Binding-site contacts:
Ligand atom O4 contacts residue ARG105 of chain 1.A at 3.0 Å (salt-bridge).
Ligand atom O4 contacts residue GLU27 of chain 1.A at 4.0 Å.
Ligand atom O2 contacts residue ASN212 of chain 1.A at 3.1 Å (h-bond).
Ligand atom C4 contacts residue ARG31 of chain 1.A at 3.7 Å.
Ligand atom O5 contacts residue PRO158 of chain 1.A at 3.3 Å.
Ligand atom O2 contacts residue ASP240 of chain 1.A at 2.7 Å (salt-bridge).
Ligand atom O5 contacts residue ASP104 of chain 1.A at 2.9 Å (salt-bridge).
Ligand atom C5 contacts residue ARG31 of chain 1.A at 3.4 Å.
Ligand atom C4 contacts residue ARG105 of chain 1.A at 3.9 Å.
Ligand atom O1 contacts residue ARG31 of chain 1.A at 4.2 Å.
Ligand atom C6 contacts residue CYS260 of chain 1.A at 4.0 Å (hydrophobic).
Ligand atom C5 contacts residue ASP104 of chain 1.A at 3.5 Å.
Ligand atom C2 contacts residue ASP240 of chain 1.A at 3.7 Å.
Ligand atom C3 contacts residue ASP240 of chain 1.A at 3.6 Å.
Ligand atom O3 contacts residue ASN212 of chain 1.A at 4.0 Å.
Ligand atom C5 contacts residue PRO158 of chain 1.A at 4.0 Å (hydrophobic).
Ligand atom O2 contacts residue TRP30 of chain 1.A at 3.5 Å.
Ligand atom O3 contacts residue ASP240 of chain 1.A at 2.8 Å (salt-bridge).
Ligand atom O5 contacts residue ARG105 of chain 1.A at 2.9 Å (salt-bridge).
Ligand atom O1 contacts residue SER28 of chain 1.A at 3.6 Å.
Ligand atom C2 contacts residue ASN212 of chain 1.A at 3.7 Å.
Ligand atom C2 contacts residue SER28 of chain 1.A at 3.6 Å.
Ligand atom O1 contacts residue GLU27 of chain 1.A at 2.9 Å (salt-bridge).
Ligand atom O4 contacts residue ARG31 of chain 1.A at 2.7 Å (salt-bridge).
Ligand atom O2 contacts residue SER28 of chain 1.A at 2.8 Å (h-bond).
Ligand atom C3 contacts residue TRP30 of chain 1.A at 4.1 Å (hydrophobic).
Ligand atom O1 contacts residue PHE186 of chain 1.A at 3.5 Å.
Ligand atom C6 contacts residue PRO158 of chain 1.A at 3.9 Å (hydrophobic).
Ligand atom C1 contacts residue GLU27 of chain 1.A at 3.6 Å.
Ligand atom C3 contacts residue ARG162 of chain 1.A at 4.0 Å.
Ligand atom O3 contacts residue ARG162 of chain 1.A at 2.7 Å (salt-bridge).
Ligand atom C5 contacts residue ARG105 of chain 1.A at 4.2 Å.
Ligand atom C6 contacts residue PHE123 of chain 1.A at 3.2 Å (hydrophobic).
Ligand atom O1 contacts residue ARG105 of chain 1.A at 3.3 Å (salt-bridge).
Ligand atom C1 contacts residue ARG31 of chain 1.A at 3.7 Å.
Ligand atom O5 contacts residue ARG31 of chain 1.A at 2.9 Å (salt-bridge).
Ligand atom C6 contacts residue ARG162 of chain 1.A at 3.2 Å.
Ligand atom C1 contacts residue ARG105 of chain 1.A at 3.7 Å.
Ligand atom C1 contacts residue SER28 of chain 1.A at 3.4 Å.
Ligand atom C2 contacts residue PHE186 of chain 1.A at 4.1 Å (hydrophobic).

Sequence of chain 1.A:
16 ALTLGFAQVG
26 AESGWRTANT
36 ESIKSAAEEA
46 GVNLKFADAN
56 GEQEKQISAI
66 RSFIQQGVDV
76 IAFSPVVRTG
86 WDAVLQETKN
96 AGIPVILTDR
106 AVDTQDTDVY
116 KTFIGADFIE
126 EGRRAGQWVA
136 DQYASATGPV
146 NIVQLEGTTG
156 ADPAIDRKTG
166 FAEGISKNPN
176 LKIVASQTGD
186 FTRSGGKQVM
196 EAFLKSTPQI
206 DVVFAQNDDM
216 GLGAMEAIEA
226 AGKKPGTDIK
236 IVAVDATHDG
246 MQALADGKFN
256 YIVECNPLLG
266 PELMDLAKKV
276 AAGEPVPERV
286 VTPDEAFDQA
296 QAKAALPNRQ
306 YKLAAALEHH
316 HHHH

This protein binds this small molecule.
Small molecule (SMILES): C[C@@H](O)[C@@H]1O[C@@H](O)[C@H](O)[C@H]1O